Sequence of chain 1.A:
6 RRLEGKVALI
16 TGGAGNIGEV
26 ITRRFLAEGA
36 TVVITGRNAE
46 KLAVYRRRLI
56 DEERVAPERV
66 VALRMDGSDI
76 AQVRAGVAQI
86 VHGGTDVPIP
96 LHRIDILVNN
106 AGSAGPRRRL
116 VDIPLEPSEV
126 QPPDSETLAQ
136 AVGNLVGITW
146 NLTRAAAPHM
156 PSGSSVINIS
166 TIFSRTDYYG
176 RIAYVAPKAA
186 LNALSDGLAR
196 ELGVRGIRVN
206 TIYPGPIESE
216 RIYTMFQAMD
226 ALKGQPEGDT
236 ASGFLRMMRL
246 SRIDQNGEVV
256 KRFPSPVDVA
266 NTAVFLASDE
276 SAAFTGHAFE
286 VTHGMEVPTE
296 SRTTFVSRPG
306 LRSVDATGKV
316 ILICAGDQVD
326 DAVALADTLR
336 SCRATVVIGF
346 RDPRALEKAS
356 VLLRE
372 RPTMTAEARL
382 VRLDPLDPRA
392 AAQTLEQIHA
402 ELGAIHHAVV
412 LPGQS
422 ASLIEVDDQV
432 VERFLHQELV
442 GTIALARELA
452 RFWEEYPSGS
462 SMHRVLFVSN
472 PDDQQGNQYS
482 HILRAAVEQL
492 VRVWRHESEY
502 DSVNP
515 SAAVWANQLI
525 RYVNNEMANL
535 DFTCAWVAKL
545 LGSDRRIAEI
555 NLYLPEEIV

The protein below binds the small molecule below.
Small molecule (SMILES): O=CCC(=O)O

Binding-site contacts:
Ligand atom O contacts residue ALA109 of chain 1.A at 4.5 Å.
Ligand atom C1 contacts residue TYR173 of chain 1.A at 4.0 Å (hydrophobic).
Ligand atom O contacts residue ARG216 of chain 1.A at 3.1 Å (salt-bridge).
Ligand atom O contacts residue MET220 of chain 1.A at 3.6 Å.
Ligand atom O1 contacts residue TYR179 of chain 1.A at 2.6 Å (h-bond).
Ligand atom O1 contacts residue THR166 of chain 1.A at 2.9 Å (h-bond).
Ligand atom O1 contacts residue PHE168 of chain 1.A at 3.7 Å.
Ligand atom O2 contacts residue ARG176 of chain 1.A at 2.8 Å (salt-bridge).
Ligand atom C contacts residue ARG176 of chain 1.A at 3.5 Å.
Ligand atom C contacts residue MET220 of chain 1.A at 3.8 Å (hydrophobic).
Ligand atom C2 contacts residue NAP1 of chain 1.C at 3.3 Å.
Ligand atom C2 contacts residue TYR179 of chain 1.A at 2.7 Å (hydrophobic).
Ligand atom O contacts residue TYR179 of chain 1.A at 3.8 Å.
Ligand atom O2 contacts residue TYR179 of chain 1.A at 4.3 Å.
Ligand atom C contacts residue ILE217 of chain 1.A at 4.5 Å (hydrophobic).
Ligand atom C contacts residue TYR179 of chain 1.A at 3.9 Å (hydrophobic).
Ligand atom O1 contacts residue TYR173 of chain 1.A at 4.3 Å.
Ligand atom C1 contacts residue ARG216 of chain 1.A at 3.8 Å.
Ligand atom C2 contacts residue ARG216 of chain 1.A at 4.1 Å.
Ligand atom O1 contacts residue NAP1 of chain 1.C at 3.1 Å.
Ligand atom O2 contacts residue TYR173 of chain 1.A at 2.5 Å (h-bond).
Ligand atom C contacts residue TYR173 of chain 1.A at 3.6 Å (hydrophobic).
Ligand atom O2 contacts residue ILE217 of chain 1.A at 4.1 Å.
Ligand atom O contacts residue ARG176 of chain 1.A at 2.8 Å (salt-bridge).
Ligand atom C1 contacts residue ILE217 of chain 1.A at 3.9 Å (hydrophobic).
Ligand atom C contacts residue ARG216 of chain 1.A at 3.9 Å.
Ligand atom C1 contacts residue NAP1 of chain 1.C at 3.7 Å.
Ligand atom C2 contacts residue THR166 of chain 1.A at 4.1 Å.
Ligand atom O2 contacts residue MET220 of chain 1.A at 3.7 Å.
Ligand atom C1 contacts residue TYR179 of chain 1.A at 4.0 Å (hydrophobic).